This protein binds this small molecule.
Small molecule (SMILES): CO[C@H]1O[C@H](CO)[C@H](O)[C@H](O[C@@H]2O[C@H](CO)[C@H](O)[C@H](O)[C@H]2NC(C)=O)[C@H]1O

Sequence of chain 1.H:
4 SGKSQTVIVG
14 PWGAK

Sequence of chain 1.G:
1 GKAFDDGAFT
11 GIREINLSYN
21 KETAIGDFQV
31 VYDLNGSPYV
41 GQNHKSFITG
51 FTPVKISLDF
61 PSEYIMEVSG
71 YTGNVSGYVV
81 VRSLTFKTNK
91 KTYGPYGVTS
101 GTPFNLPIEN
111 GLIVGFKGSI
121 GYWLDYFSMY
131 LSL

Binding-site contacts:
Ligand atom C6 contacts residue ASP125 of chain 1.G at 3.3 Å.
Ligand atom C5 contacts residue TYR122 of chain 1.G at 3.9 Å (hydrophobic).
Ligand atom O6 contacts residue VAL80 of chain 1.G at 4.0 Å.
Ligand atom C1 contacts residue GLY1 of chain 1.G at 3.5 Å.
Ligand atom C1 contacts residue TYR122 of chain 1.G at 3.5 Å (hydrophobic).
Ligand atom C7 contacts residue TYR78 of chain 1.G at 3.3 Å (hydrophobic).
Ligand atom C6 contacts residue VAL80 of chain 1.G at 3.8 Å (hydrophobic).
Ligand atom C6 contacts residue TYR78 of chain 1.G at 4.0 Å (hydrophobic).
Ligand atom C2 contacts residue GLY1 of chain 1.G at 4.0 Å.
Ligand atom C6 contacts residue TYR122 of chain 1.G at 3.8 Å (hydrophobic).
Ligand atom O5 contacts residue TYR122 of chain 1.G at 2.9 Å (h-bond).
Ligand atom O5 contacts residue TYR78 of chain 1.G at 4.2 Å.
Ligand atom N2 contacts residue GLY1 of chain 1.G at 4.1 Å.
Ligand atom C2 contacts residue PHE47 of chain 1.G at 4.2 Å (hydrophobic).
Ligand atom O6 contacts residue GLY121 of chain 1.G at 3.6 Å.
Ligand atom C3 contacts residue GLY1 of chain 1.G at 3.7 Å.
Ligand atom C6 contacts residue TRP123 of chain 1.G at 3.4 Å (hydrophobic).
Ligand atom O4 contacts residue GLY1 of chain 1.G at 3.0 Å (h-bond).
Ligand atom C7 contacts residue GLY1 of chain 1.G at 3.7 Å.
Ligand atom C4 contacts residue GLY1 of chain 1.G at 3.9 Å.
Ligand atom O6 contacts residue TRP123 of chain 1.G at 2.8 Å (h-bond).
Ligand atom C3 contacts residue TYR78 of chain 1.G at 3.9 Å (hydrophobic).
Ligand atom C7 contacts residue TYR122 of chain 1.G at 3.6 Å (hydrophobic).
Ligand atom C5 contacts residue ASP125 of chain 1.G at 3.7 Å.
Ligand atom O6 contacts residue TYR78 of chain 1.G at 3.6 Å.
Ligand atom O5 contacts residue GLY1 of chain 1.G at 3.8 Å.
Ligand atom O4 contacts residue GLY121 of chain 1.G at 3.3 Å.
Ligand atom O1 contacts residue TYR78 of chain 1.G at 3.3 Å.
Ligand atom O7 contacts residue GLY1 of chain 1.G at 2.9 Å (h-bond).
Ligand atom C4 contacts residue ASP125 of chain 1.G at 3.1 Å.
Ligand atom O3 contacts residue GLY1 of chain 1.G at 2.7 Å (h-bond).
Ligand atom C4 contacts residue TYR78 of chain 1.G at 4.0 Å (hydrophobic).
Ligand atom O5 contacts residue GLY121 of chain 1.G at 3.7 Å.
Ligand atom C5 contacts residue TYR78 of chain 1.G at 3.8 Å (hydrophobic).
Ligand atom O4 contacts residue ASP125 of chain 1.G at 2.6 Å (salt-bridge).
Ligand atom C2 contacts residue GLY1 of chain 1.G at 3.7 Å.
Ligand atom O1 contacts residue TYR122 of chain 1.G at 3.9 Å.
Ligand atom O6 contacts residue ASP125 of chain 1.G at 2.8 Å (salt-bridge).
Ligand atom O6 contacts residue TYR122 of chain 1.G at 3.0 Å (h-bond).
Ligand atom O4 contacts residue TYR122 of chain 1.G at 4.2 Å.